Sequence of chain 1.C:
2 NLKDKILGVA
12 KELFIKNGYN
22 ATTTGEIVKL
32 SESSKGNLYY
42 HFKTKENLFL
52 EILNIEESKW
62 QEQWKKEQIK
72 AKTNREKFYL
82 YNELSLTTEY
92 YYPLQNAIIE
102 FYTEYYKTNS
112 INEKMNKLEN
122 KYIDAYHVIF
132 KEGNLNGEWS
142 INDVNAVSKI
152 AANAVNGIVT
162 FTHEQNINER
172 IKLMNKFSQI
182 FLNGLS

Binding-site contacts:
Ligand atom C4 contacts residue GLU58 of chain 1.C at 3.7 Å.
Ligand atom N1 contacts residue TYR93 of chain 1.C at 4.0 Å.
Ligand atom C20 contacts residue THR89 of chain 1.C at 4.0 Å.
Ligand atom C9 contacts residue TYR123 of chain 1.C at 4.0 Å (hydrophobic).
Ligand atom C7 contacts residue GLU58 of chain 1.C at 3.7 Å.
Ligand atom O4 contacts residue TYR93 of chain 1.C at 3.8 Å.
Ligand atom C6 contacts residue GLU57 of chain 1.C at 4.0 Å.
Ligand atom C6 contacts residue TYR93 of chain 1.C at 3.4 Å (hydrophobic).
Ligand atom C8 contacts residue TRP61 of chain 1.C at 3.8 Å (hydrophobic).
Ligand atom C16 contacts residue TYR93 of chain 1.C at 3.9 Å (hydrophobic).
Ligand atom C7 contacts residue LEU54 of chain 1.C at 4.2 Å (hydrophobic).
Ligand atom C12 contacts residue TYR93 of chain 1.C at 3.5 Å (hydrophobic).
Ligand atom O1 contacts residue TYR123 of chain 1.C at 3.7 Å.
Ligand atom C15 contacts residue TYR93 of chain 1.C at 3.1 Å (hydrophobic).
Ligand atom C11 contacts residue TYR123 of chain 1.C at 3.7 Å (hydrophobic).
Ligand atom C10 contacts residue GLU58 of chain 1.C at 3.1 Å.
Ligand atom O2 contacts residue TYR123 of chain 1.C at 3.8 Å.
Ligand atom C9 contacts residue GLU58 of chain 1.C at 4.0 Å.
Ligand atom C6 contacts residue TRP61 of chain 1.C at 3.9 Å (hydrophobic).
Ligand atom C13 contacts residue TRP61 of chain 1.C at 3.6 Å (hydrophobic).
Ligand atom C17 contacts residue TYR123 of chain 1.C at 3.4 Å (hydrophobic).
Ligand atom C14 contacts residue TYR123 of chain 1.C at 3.8 Å (hydrophobic).
Ligand atom C19 contacts residue GLU57 of chain 1.C at 3.5 Å.
Ligand atom C8 contacts residue TYR93 of chain 1.C at 4.3 Å (hydrophobic).
Ligand atom C5 contacts residue TYR123 of chain 1.C at 4.0 Å (hydrophobic).
Ligand atom C15 contacts residue TRP61 of chain 1.C at 4.2 Å (hydrophobic).
Ligand atom C17 contacts residue GLU120 of chain 1.C at 3.9 Å.
Ligand atom C17 contacts residue ASN157 of chain 1.C at 3.1 Å.
Ligand atom O1 contacts residue ASN157 of chain 1.C at 3.1 Å (h-bond).
Ligand atom C18 contacts residue TRP61 of chain 1.C at 4.0 Å (hydrophobic).
Ligand atom C16 contacts residue THR89 of chain 1.C at 3.4 Å.
Ligand atom C19 contacts residue TYR93 of chain 1.C at 3.7 Å (hydrophobic).
Ligand atom C7 contacts residue GLU57 of chain 1.C at 4.0 Å.
Ligand atom C13 contacts residue THR89 of chain 1.C at 3.6 Å.
Ligand atom C16 contacts residue TRP61 of chain 1.C at 3.7 Å (hydrophobic).
Ligand atom O3 contacts residue GLU57 of chain 1.C at 3.3 Å (salt-bridge).
Ligand atom O2 contacts residue GLU120 of chain 1.C at 3.2 Å (salt-bridge).
Ligand atom C12 contacts residue TRP61 of chain 1.C at 4.0 Å (hydrophobic).
Ligand atom O3 contacts residue TYR93 of chain 1.C at 3.2 Å.
Ligand atom C18 contacts residue TYR93 of chain 1.C at 3.4 Å (hydrophobic).

A small-molecule ligand and the protein it binds are described below.
Small molecule (SMILES): COc1ccc2cc3[n+](cc2c1OC)CCc1cc2c(cc1-3)OCO2